The protein below binds the small molecule below.
Small molecule (SMILES): C[C@H](CC(=O)O)c1nn(C)c2nc(N)[nH]c(=O)c2c1=O

Binding-site contacts:
Ligand atom O3 contacts residue GLY236 of chain 1.A at 3.3 Å (h-bond).
Ligand atom N5 contacts residue ILE142 of chain 1.A at 3.5 Å.
Ligand atom O2 contacts residue ARG274 of chain 1.A at 2.9 Å (salt-bridge).
Ligand atom C7 contacts residue ASP204 of chain 1.A at 3.3 Å.
Ligand atom O3 contacts residue PHE209 of chain 1.A at 3.9 Å.
Ligand atom C4 contacts residue ASN140 of chain 1.A at 3.6 Å.
Ligand atom C9 contacts residue ARG274 of chain 1.A at 3.4 Å.
Ligand atom C4 contacts residue ILE142 of chain 1.A at 3.4 Å (hydrophobic).
Ligand atom N4 contacts residue ASN140 of chain 1.A at 3.0 Å (h-bond).
Ligand atom C5 contacts residue PHE209 of chain 1.A at 3.8 Å (hydrophobic).
Ligand atom C4 contacts residue ARG274 of chain 1.A at 3.8 Å.
Ligand atom O1 contacts residue LYS240 of chain 1.A at 2.5 Å (salt-bridge).
Ligand atom C7 contacts residue ARG274 of chain 1.A at 3.9 Å.
Ligand atom C8 contacts residue ARG274 of chain 1.A at 3.6 Å.
Ligand atom N2 contacts residue ASP204 of chain 1.A at 2.7 Å (salt-bridge).
Ligand atom N1 contacts residue ASN140 of chain 1.A at 2.5 Å (h-bond).
Ligand atom C3 contacts residue PHE209 of chain 1.A at 3.6 Å (hydrophobic).
Ligand atom O1 contacts residue ARG274 of chain 1.A at 3.9 Å.
Ligand atom N5 contacts residue ARG274 of chain 1.A at 3.5 Å.
Ligand atom C7 contacts residue ASN140 of chain 1.A at 3.3 Å.
Ligand atom N1 contacts residue ASP204 of chain 1.A at 3.0 Å (salt-bridge).
Ligand atom N1 contacts residue ILE163 of chain 1.A at 3.5 Å.
Ligand atom C2 contacts residue ARG274 of chain 1.A at 3.3 Å.
Ligand atom N3 contacts residue ARG274 of chain 1.A at 3.5 Å (salt-bridge).
Ligand atom C10 contacts residue ASP204 of chain 1.A at 3.9 Å.
Ligand atom N1 contacts residue LEU234 of chain 1.A at 3.4 Å.
Ligand atom C6 contacts residue PHE209 of chain 1.A at 3.3 Å (hydrophobic).
Ligand atom C3 contacts residue ARG274 of chain 1.A at 3.3 Å.
Ligand atom O3 contacts residue LYS240 of chain 1.A at 3.6 Å.
Ligand atom N4 contacts residue ARG274 of chain 1.A at 3.8 Å.
Ligand atom C8 contacts residue ILE142 of chain 1.A at 3.6 Å (hydrophobic).
Ligand atom C4 contacts residue ASP121 of chain 1.A at 3.1 Å.
Ligand atom O1 contacts residue PHE209 of chain 1.A at 3.3 Å.
Ligand atom C10 contacts residue MET165 of chain 1.A at 3.6 Å (hydrophobic).
Ligand atom N4 contacts residue ILE142 of chain 1.A at 3.7 Å.
Ligand atom C3 contacts residue LYS240 of chain 1.A at 3.8 Å.
Ligand atom C7 contacts residue MET165 of chain 1.A at 3.9 Å (hydrophobic).
Ligand atom N2 contacts residue MET165 of chain 1.A at 3.5 Å (h-bond).
Ligand atom O4 contacts residue ARG274 of chain 1.A at 3.2 Å (salt-bridge).
Ligand atom C5 contacts residue ARG274 of chain 1.A at 3.5 Å.

Sequence of chain 1.A:
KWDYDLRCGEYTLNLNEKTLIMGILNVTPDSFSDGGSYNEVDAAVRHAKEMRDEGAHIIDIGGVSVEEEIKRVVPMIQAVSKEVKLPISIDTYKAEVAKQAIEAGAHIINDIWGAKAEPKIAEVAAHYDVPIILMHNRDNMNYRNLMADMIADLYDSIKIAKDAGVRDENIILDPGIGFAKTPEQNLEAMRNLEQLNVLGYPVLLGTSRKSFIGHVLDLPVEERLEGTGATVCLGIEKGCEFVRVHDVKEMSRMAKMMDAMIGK